Binding-site contacts:
Ligand atom O7 contacts residue ASN61 of chain 1.B at 3.8 Å.
Ligand atom C1 contacts residue ASN61 of chain 1.B at 1.4 Å.
Ligand atom C1 contacts residue TYR28 of chain 1.B at 3.5 Å (hydrophobic).
Ligand atom N2 contacts residue TYR28 of chain 1.B at 4.4 Å.
Ligand atom C2 contacts residue ASN61 of chain 1.B at 2.5 Å.
Ligand atom O5 contacts residue TYR28 of chain 1.B at 4.0 Å.
Ligand atom C5 contacts residue ASN61 of chain 1.B at 3.6 Å.
Ligand atom C8 contacts residue ASN61 of chain 1.B at 3.6 Å.
Ligand atom C2 contacts residue TYR28 of chain 1.B at 4.5 Å (hydrophobic).
Ligand atom C4 contacts residue ASN61 of chain 1.B at 4.3 Å.
Ligand atom C3 contacts residue ASN61 of chain 1.B at 3.8 Å.
Ligand atom C7 contacts residue ASN61 of chain 1.B at 3.3 Å.
Ligand atom N2 contacts residue ASN61 of chain 1.B at 2.8 Å (h-bond).
Ligand atom C5 contacts residue TYR28 of chain 1.B at 4.0 Å (hydrophobic).
Ligand atom O5 contacts residue ASN61 of chain 1.B at 2.4 Å (h-bond).

A small-molecule ligand and the protein it binds are described below.
Small molecule (SMILES): CC(=O)N[C@@H]1[C@@H](O)[C@H](O)[C@@H](CO)O[C@H]1O

Sequence of chain 1.B:
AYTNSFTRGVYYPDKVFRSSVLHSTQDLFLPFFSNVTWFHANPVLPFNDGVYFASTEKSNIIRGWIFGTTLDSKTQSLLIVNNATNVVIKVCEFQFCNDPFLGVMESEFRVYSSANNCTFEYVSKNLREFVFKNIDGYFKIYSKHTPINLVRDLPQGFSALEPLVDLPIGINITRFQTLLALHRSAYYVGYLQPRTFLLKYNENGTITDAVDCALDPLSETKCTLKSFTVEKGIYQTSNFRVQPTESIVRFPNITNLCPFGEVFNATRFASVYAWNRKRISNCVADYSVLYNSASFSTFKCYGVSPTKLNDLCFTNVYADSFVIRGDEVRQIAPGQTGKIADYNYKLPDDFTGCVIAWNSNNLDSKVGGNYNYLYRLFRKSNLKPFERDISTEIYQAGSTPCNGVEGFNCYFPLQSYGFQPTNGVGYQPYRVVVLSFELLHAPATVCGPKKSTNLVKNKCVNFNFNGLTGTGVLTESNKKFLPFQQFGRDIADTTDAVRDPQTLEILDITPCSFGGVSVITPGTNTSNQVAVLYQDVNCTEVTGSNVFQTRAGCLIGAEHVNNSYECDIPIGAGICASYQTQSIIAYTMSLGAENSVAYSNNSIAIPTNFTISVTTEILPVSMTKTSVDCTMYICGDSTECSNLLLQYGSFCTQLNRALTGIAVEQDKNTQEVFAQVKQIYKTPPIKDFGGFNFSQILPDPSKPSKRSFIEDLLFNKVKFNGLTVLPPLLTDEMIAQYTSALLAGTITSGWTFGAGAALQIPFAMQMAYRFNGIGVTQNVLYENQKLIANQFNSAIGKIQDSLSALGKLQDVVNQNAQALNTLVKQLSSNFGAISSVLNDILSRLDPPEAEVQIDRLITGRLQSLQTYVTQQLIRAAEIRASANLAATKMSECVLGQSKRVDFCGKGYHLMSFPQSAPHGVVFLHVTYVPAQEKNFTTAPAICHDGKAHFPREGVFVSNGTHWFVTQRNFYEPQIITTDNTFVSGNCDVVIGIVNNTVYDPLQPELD